A protein and the small-molecule ligand that binds it are described below.
Small molecule (SMILES): CC(=O)N[C@H]1[C@H](O[C@H]2[C@H](O)[C@@H](NC(C)=O)CO[C@@H]2CO)O[C@H](CO)[C@@H](O[C@H]2O[C@H](CO)[C@@H](O)[C@H](O)[C@@H]2O)[C@@H]1O

Binding-site contacts:
Ligand atom C8 contacts residue ASN27 of chain 1.B at 4.4 Å.
Ligand atom C3 contacts residue HIS30 of chain 1.B at 3.8 Å.
Ligand atom O5 contacts residue HIS30 of chain 1.B at 4.1 Å.
Ligand atom C1 contacts residue HIS30 of chain 1.B at 3.6 Å.
Ligand atom C5 contacts residue HIS30 of chain 1.B at 3.8 Å.
Ligand atom C2 contacts residue HIS30 of chain 1.B at 4.1 Å.
Ligand atom N2 contacts residue HIS30 of chain 1.B at 4.2 Å.
Ligand atom C3 contacts residue ASN27 of chain 1.B at 3.8 Å.
Ligand atom C4 contacts residue ASN27 of chain 1.B at 4.2 Å.
Ligand atom N2 contacts residue THR29 of chain 1.B at 3.6 Å (h-bond).
Ligand atom O5 contacts residue ASN27 of chain 1.B at 2.3 Å (h-bond).
Ligand atom C2 contacts residue ASN27 of chain 1.B at 2.5 Å.
Ligand atom O7 contacts residue ASN27 of chain 1.B at 3.1 Å (h-bond).
Ligand atom C1 contacts residue THR29 of chain 1.B at 4.0 Å.
Ligand atom C6 contacts residue ILE26 of chain 1.B at 4.3 Å (hydrophobic).
Ligand atom C5 contacts residue ASN27 of chain 1.B at 3.6 Å.
Ligand atom O5 contacts residue ILE26 of chain 1.B at 3.8 Å.
Ligand atom N2 contacts residue ASN27 of chain 1.B at 2.9 Å (h-bond).
Ligand atom C1 contacts residue ASN27 of chain 1.B at 1.4 Å.
Ligand atom C7 contacts residue ASN27 of chain 1.B at 3.2 Å.
Ligand atom C2 contacts residue THR29 of chain 1.B at 4.3 Å.
Ligand atom O6 contacts residue ASN27 of chain 1.B at 4.5 Å.
Ligand atom O7 contacts residue LYS44 of chain 1.B at 4.2 Å.
Ligand atom C4 contacts residue HIS30 of chain 1.B at 4.2 Å.
Ligand atom C7 contacts residue THR29 of chain 1.B at 4.2 Å.
Ligand atom O4 contacts residue HIS30 of chain 1.B at 4.0 Å.
Ligand atom C8 contacts residue THR29 of chain 1.B at 4.2 Å.
Ligand atom O7 contacts residue HIS30 of chain 1.B at 4.0 Å.
Ligand atom O6 contacts residue ILE26 of chain 1.B at 3.1 Å.

Sequence of chain 1.B:
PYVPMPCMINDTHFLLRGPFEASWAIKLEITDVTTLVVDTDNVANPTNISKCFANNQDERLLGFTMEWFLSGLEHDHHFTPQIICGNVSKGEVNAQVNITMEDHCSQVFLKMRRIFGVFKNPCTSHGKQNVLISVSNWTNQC